Sequence of chain 1.ZA:
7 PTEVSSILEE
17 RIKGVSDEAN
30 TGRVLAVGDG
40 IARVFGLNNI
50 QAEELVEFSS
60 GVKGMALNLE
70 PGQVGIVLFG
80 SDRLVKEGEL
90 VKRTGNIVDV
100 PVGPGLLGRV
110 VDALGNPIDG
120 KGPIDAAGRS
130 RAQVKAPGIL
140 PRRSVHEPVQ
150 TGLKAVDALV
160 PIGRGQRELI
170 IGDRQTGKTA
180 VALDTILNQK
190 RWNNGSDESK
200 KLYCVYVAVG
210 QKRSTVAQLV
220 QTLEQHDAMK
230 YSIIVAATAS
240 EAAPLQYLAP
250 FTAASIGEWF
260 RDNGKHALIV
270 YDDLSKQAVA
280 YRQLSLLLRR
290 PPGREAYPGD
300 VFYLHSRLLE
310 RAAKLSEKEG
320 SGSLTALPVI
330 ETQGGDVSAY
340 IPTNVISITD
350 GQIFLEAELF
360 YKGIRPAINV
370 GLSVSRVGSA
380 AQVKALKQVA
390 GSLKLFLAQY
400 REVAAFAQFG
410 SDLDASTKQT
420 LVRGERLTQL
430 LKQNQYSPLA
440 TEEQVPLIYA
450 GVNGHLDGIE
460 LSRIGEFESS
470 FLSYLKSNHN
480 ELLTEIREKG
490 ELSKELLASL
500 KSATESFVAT

This small molecule binds to this protein.
Small molecule (SMILES): Nc1ncnc2c1ncn2[C@@H]1O[C@H](CO[P](=O)(O)O[P](=O)(O)NP(=O)(O)O)[C@@H](O)[C@H]1O

Binding-site contacts:
Ligand atom O1G contacts residue GLU330 of chain 1.ZA at 3.4 Å (salt-bridge).
Ligand atom O3A contacts residue GLY176 of chain 1.ZA at 2.5 Å (h-bond).
Ligand atom O1A contacts residue GLY176 of chain 1.ZA at 3.4 Å.
Ligand atom C8 contacts residue GLN434 of chain 1.ZA at 3.4 Å.
Ligand atom N3B contacts residue MG1 of chain 1.XB at 3.6 Å.
Ligand atom N6 contacts residue GLN434 of chain 1.ZA at 3.3 Å (h-bond).
Ligand atom C1' contacts residue GLN434 of chain 1.ZA at 3.7 Å.
Ligand atom C2' contacts residue GLN434 of chain 1.ZA at 3.1 Å.
Ligand atom O1A contacts residue ALA179 of chain 1.ZA at 2.8 Å (h-bond).
Ligand atom O3A contacts residue THR175 of chain 1.ZA at 3.6 Å.
Ligand atom PA contacts residue GLY176 of chain 1.ZA at 3.5 Å.
Ligand atom N3B contacts residue GLN174 of chain 1.ZA at 2.7 Å (h-bond).
Ligand atom O2B contacts residue THR178 of chain 1.ZA at 2.6 Å (h-bond).
Ligand atom C2 contacts residue TYR368 of chain 1.CB at 3.5 Å (hydrophobic).
Ligand atom O2G contacts residue THR178 of chain 1.ZA at 3.6 Å.
Ligand atom N9 contacts residue GLN434 of chain 1.ZA at 3.2 Å (h-bond).
Ligand atom C5 contacts residue GLN434 of chain 1.ZA at 3.5 Å.
Ligand atom C5' contacts residue GLN174 of chain 1.ZA at 3.1 Å.
Ligand atom O1G contacts residue GLN174 of chain 1.ZA at 2.9 Å (h-bond).
Ligand atom O1G contacts residue ARG173 of chain 1.ZA at 3.7 Å.
Ligand atom PB contacts residue GLY176 of chain 1.ZA at 3.4 Å.
Ligand atom O3G contacts residue GLN174 of chain 1.ZA at 3.2 Å (h-bond).
Ligand atom N7 contacts residue GLN434 of chain 1.ZA at 3.6 Å (h-bond).
Ligand atom O2G contacts residue MG1 of chain 1.XB at 1.8 Å.
Ligand atom O2B contacts residue MG1 of chain 1.XB at 2.1 Å.
Ligand atom O3G contacts residue MG1 of chain 1.XB at 3.5 Å.
Ligand atom O2A contacts residue GLN174 of chain 1.ZA at 3.5 Å (h-bond).
Ligand atom O1B contacts residue THR175 of chain 1.ZA at 3.2 Å (h-bond).
Ligand atom N7 contacts residue ALA179 of chain 1.ZA at 3.4 Å.
Ligand atom PB contacts residue LYS177 of chain 1.ZA at 3.4 Å.
Ligand atom O1B contacts residue GLY176 of chain 1.ZA at 3.2 Å (h-bond).
Ligand atom PG contacts residue GLN174 of chain 1.ZA at 3.5 Å.
Ligand atom C4 contacts residue GLN434 of chain 1.ZA at 3.2 Å.
Ligand atom PG contacts residue MG1 of chain 1.XB at 3.0 Å.
Ligand atom PB contacts residue MG1 of chain 1.XB at 3.4 Å.
Ligand atom O2' contacts residue GLN434 of chain 1.ZA at 2.9 Å (h-bond).
Ligand atom C8 contacts residue ALA179 of chain 1.ZA at 3.3 Å (hydrophobic).
Ligand atom O1B contacts residue LYS177 of chain 1.ZA at 2.6 Å (salt-bridge).
Ligand atom N6 contacts residue GLN432 of chain 1.ZA at 3.1 Å (h-bond).
Ligand atom O3A contacts residue LYS177 of chain 1.ZA at 3.2 Å (salt-bridge).

Sequence of chain 1.CB:
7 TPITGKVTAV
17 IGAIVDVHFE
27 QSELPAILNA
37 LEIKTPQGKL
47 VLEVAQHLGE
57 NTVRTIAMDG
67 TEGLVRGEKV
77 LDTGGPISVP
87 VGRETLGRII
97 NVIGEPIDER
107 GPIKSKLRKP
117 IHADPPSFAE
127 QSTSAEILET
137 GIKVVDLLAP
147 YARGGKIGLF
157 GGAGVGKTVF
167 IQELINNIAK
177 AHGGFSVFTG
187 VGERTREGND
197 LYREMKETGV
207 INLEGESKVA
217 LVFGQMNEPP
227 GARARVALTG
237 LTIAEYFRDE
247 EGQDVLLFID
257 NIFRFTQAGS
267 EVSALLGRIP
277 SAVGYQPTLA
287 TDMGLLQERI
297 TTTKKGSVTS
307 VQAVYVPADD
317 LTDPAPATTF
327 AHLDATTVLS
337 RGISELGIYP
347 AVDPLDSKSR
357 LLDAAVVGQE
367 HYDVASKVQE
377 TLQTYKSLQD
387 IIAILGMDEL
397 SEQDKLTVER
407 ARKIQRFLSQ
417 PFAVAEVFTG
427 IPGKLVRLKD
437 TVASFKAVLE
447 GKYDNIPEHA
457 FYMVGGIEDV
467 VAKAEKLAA